Binding-site contacts:
Ligand atom O7 contacts residue ASN144 of chain 1.B at 3.5 Å (h-bond).
Ligand atom C3 contacts residue ASN144 of chain 1.B at 3.9 Å.
Ligand atom O6 contacts residue ASN144 of chain 1.B at 3.9 Å.
Ligand atom O7 contacts residue GLU436 of chain 1.B at 4.3 Å.
Ligand atom C7 contacts residue ASN144 of chain 1.B at 3.9 Å.
Ligand atom C4 contacts residue ASN144 of chain 1.B at 4.4 Å.
Ligand atom C8 contacts residue GLU436 of chain 1.B at 4.1 Å.
Ligand atom N2 contacts residue ASN144 of chain 1.B at 3.5 Å (h-bond).
Ligand atom O3 contacts residue ASN144 of chain 1.B at 3.5 Å (h-bond).
Ligand atom C5 contacts residue ASN144 of chain 1.B at 3.7 Å.
Ligand atom C2 contacts residue ASN144 of chain 1.B at 2.8 Å.
Ligand atom C1 contacts residue ASN144 of chain 1.B at 1.5 Å.
Ligand atom O5 contacts residue ASN144 of chain 1.B at 2.4 Å (h-bond).

Sequence of chain 1.B:
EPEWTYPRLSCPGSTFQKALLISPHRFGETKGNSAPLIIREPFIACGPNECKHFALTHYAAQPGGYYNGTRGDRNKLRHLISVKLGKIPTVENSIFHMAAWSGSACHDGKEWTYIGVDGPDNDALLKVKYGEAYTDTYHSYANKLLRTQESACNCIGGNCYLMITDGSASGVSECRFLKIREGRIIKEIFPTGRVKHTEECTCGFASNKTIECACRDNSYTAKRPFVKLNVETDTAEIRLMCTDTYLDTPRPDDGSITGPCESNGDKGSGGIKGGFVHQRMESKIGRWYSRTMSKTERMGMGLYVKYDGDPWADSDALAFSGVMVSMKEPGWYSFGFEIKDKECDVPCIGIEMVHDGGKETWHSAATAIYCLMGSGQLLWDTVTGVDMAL

A protein and the small-molecule ligand that binds it are described below.
Small molecule (SMILES): CC(=O)N[C@@H]1[C@@H](O)[C@H](O)[C@@H](CO)O[C@H]1O